Binding-site contacts:
Ligand atom N6 contacts residue VAL202 of chain 54.A at 4.0 Å.
Ligand atom C6 contacts residue SER420 of chain 54.A at 4.3 Å.
Ligand atom O2P contacts residue HIS416 of chain 54.A at 2.8 Å (h-bond).
Ligand atom N3 contacts residue PRO419 of chain 54.A at 4.3 Å.
Ligand atom O4' contacts residue PRO419 of chain 54.A at 4.3 Å.
Ligand atom C2 contacts residue VAL202 of chain 54.A at 4.3 Å (hydrophobic).
Ligand atom P contacts residue HIS416 of chain 54.A at 4.0 Å.
Ligand atom N1 contacts residue PRO419 of chain 54.A at 3.5 Å (h-bond).
Ligand atom C8 contacts residue PRO203 of chain 54.A at 4.4 Å (hydrophobic).
Ligand atom N3 contacts residue PRO203 of chain 54.A at 4.4 Å.
Ligand atom C4 contacts residue PRO203 of chain 54.A at 4.2 Å (hydrophobic).
Ligand atom C6 contacts residue VAL202 of chain 54.A at 3.9 Å (hydrophobic).
Ligand atom N7 contacts residue HIS418 of chain 54.A at 4.4 Å.
Ligand atom N1 contacts residue GLY427 of chain 54.A at 2.7 Å (h-bond).
Ligand atom N9 contacts residue HIS418 of chain 54.A at 4.3 Å.
Ligand atom C5 contacts residue PRO203 of chain 54.A at 4.3 Å (hydrophobic).
Ligand atom C6 contacts residue PRO203 of chain 54.A at 4.4 Å (hydrophobic).
Ligand atom N7 contacts residue PRO419 of chain 54.A at 4.3 Å.
Ligand atom N6 contacts residue GLY425 of chain 54.A at 4.1 Å.
Ligand atom N6 contacts residue GLY427 of chain 54.A at 2.8 Å (h-bond).
Ligand atom N6 contacts residue PHE426 of chain 54.A at 3.8 Å.
Ligand atom C8 contacts residue HIS418 of chain 54.A at 3.7 Å.
Ligand atom C4 contacts residue PRO419 of chain 54.A at 4.2 Å (hydrophobic).
Ligand atom N6 contacts residue SER420 of chain 54.A at 4.0 Å.
Ligand atom C6 contacts residue GLY427 of chain 54.A at 3.7 Å.
Ligand atom C2 contacts residue GLY427 of chain 54.A at 3.4 Å.
Ligand atom O5' contacts residue PRO419 of chain 54.A at 3.9 Å.
Ligand atom C5 contacts residue PRO419 of chain 54.A at 3.7 Å (hydrophobic).
Ligand atom C6 contacts residue PRO419 of chain 54.A at 3.2 Å (hydrophobic).
Ligand atom C2 contacts residue PRO419 of chain 54.A at 4.0 Å (hydrophobic).
Ligand atom N7 contacts residue SER420 of chain 54.A at 3.9 Å.
Ligand atom N9 contacts residue PRO203 of chain 54.A at 4.2 Å.
Ligand atom N1 contacts residue VAL202 of chain 54.A at 3.7 Å.
Ligand atom C2' contacts residue PRO203 of chain 54.A at 4.0 Å (hydrophobic).
Ligand atom C5 contacts residue SER420 of chain 54.A at 4.3 Å.
Ligand atom O1P contacts residue HIS416 of chain 54.A at 4.2 Å.
Ligand atom N6 contacts residue PRO419 of chain 54.A at 3.4 Å (h-bond).
Ligand atom O4' contacts residue HIS418 of chain 54.A at 4.1 Å.
Ligand atom C1' contacts residue HIS418 of chain 54.A at 4.1 Å.
Ligand atom O2P contacts residue PRO419 of chain 54.A at 4.2 Å.

Sequence of chain 54.A:
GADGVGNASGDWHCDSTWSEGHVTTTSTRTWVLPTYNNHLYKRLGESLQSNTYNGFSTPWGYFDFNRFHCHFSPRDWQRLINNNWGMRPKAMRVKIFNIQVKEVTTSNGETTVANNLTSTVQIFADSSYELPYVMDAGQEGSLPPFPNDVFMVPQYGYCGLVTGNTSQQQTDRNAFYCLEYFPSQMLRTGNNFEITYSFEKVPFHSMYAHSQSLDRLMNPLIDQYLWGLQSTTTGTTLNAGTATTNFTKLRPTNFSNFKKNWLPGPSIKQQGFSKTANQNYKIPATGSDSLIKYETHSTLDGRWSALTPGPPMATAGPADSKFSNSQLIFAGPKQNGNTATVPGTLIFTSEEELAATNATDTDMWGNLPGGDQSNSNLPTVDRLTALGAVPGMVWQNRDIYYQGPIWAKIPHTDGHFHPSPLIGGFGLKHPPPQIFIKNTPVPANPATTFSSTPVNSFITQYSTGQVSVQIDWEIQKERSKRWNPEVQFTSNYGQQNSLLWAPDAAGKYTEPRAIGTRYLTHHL

The protein below binds the small molecule below.
Small molecule (SMILES): Nc1ncnc2c1ncn2[C@H]1C[C@H](O)[C@@H](COP(=O)(O)O)O1